A protein and the small-molecule ligand that binds it are described below.
Small molecule (SMILES): O=C([O-])C(=O)[O-]

Binding-site contacts:
Ligand atom C2 contacts residue THR244 of chain 1.C at 4.0 Å.
Ligand atom C1 contacts residue MG1 of chain 1.U at 2.9 Å.
Ligand atom O1 contacts residue ASP212 of chain 1.C at 3.9 Å.
Ligand atom O3 contacts residue GLY211 of chain 1.C at 3.7 Å.
Ligand atom O4 contacts residue ALA209 of chain 1.C at 4.2 Å.
Ligand atom O3 contacts residue ASP212 of chain 1.C at 2.9 Å (salt-bridge).
Ligand atom C1 contacts residue GLY211 of chain 1.C at 3.7 Å.
Ligand atom O4 contacts residue LYS186 of chain 1.C at 2.8 Å (salt-bridge).
Ligand atom O2 contacts residue LYS186 of chain 1.C at 3.7 Å.
Ligand atom O2 contacts residue MG1 of chain 1.U at 4.1 Å.
Ligand atom O2 contacts residue MET276 of chain 1.C at 4.2 Å.
Ligand atom O3 contacts residue GLU188 of chain 1.C at 2.9 Å (salt-bridge).
Ligand atom O4 contacts residue MG1 of chain 1.U at 2.1 Å.
Ligand atom C1 contacts residue ARG210 of chain 1.C at 4.4 Å.
Ligand atom O2 contacts residue ARG87 of chain 1.C at 4.0 Å.
Ligand atom O2 contacts residue ALA209 of chain 1.C at 4.1 Å.
Ligand atom O2 contacts residue MET207 of chain 1.C at 4.2 Å.
Ligand atom O3 contacts residue MG1 of chain 1.U at 2.1 Å.
Ligand atom O4 contacts residue GLU188 of chain 1.C at 3.2 Å (salt-bridge).
Ligand atom O1 contacts residue ALA209 of chain 1.C at 3.2 Å.
Ligand atom C2 contacts residue GLU188 of chain 1.C at 3.8 Å.
Ligand atom C1 contacts residue ASP212 of chain 1.C at 3.8 Å.
Ligand atom C2 contacts residue MG1 of chain 1.U at 2.9 Å.
Ligand atom O2 contacts residue THR244 of chain 1.C at 3.5 Å (h-bond).
Ligand atom C1 contacts residue ALA209 of chain 1.C at 3.5 Å (hydrophobic).
Ligand atom O1 contacts residue MG1 of chain 1.U at 4.2 Å.
Ligand atom O1 contacts residue GLY211 of chain 1.C at 2.9 Å (h-bond).
Ligand atom C2 contacts residue ALA209 of chain 1.C at 3.8 Å (hydrophobic).
Ligand atom O3 contacts residue ALA209 of chain 1.C at 3.8 Å.
Ligand atom O1 contacts residue ARG210 of chain 1.C at 3.4 Å (salt-bridge).
Ligand atom O1 contacts residue THR244 of chain 1.C at 2.6 Å (h-bond).
Ligand atom C2 contacts residue LYS186 of chain 1.C at 3.6 Å.
Ligand atom C1 contacts residue GLU188 of chain 1.C at 3.6 Å.
Ligand atom C1 contacts residue THR244 of chain 1.C at 3.7 Å.
Ligand atom O4 contacts residue ASP212 of chain 1.C at 4.1 Å.

Sequence of chain 1.C:
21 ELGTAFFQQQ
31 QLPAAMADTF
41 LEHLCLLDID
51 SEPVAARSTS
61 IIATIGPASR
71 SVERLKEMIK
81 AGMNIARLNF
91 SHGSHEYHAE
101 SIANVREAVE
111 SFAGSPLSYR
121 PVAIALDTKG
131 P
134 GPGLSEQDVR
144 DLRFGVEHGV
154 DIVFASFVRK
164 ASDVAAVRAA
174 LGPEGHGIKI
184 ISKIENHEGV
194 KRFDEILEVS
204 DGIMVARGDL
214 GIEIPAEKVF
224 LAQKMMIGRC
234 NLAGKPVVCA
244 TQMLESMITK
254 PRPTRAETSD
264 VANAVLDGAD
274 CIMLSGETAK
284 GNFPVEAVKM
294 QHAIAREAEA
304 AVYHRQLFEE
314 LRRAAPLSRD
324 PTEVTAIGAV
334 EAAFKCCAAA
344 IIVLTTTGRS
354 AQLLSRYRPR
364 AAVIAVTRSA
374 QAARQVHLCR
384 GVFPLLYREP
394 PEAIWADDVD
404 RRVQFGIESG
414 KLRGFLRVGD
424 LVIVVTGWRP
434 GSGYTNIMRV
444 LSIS